Binding-site contacts:
Ligand atom C6A contacts residue GLN69 of chain 1.A at 3.7 Å.
Ligand atom C2X contacts residue PHE120 of chain 1.A at 3.5 Å (hydrophobic).
Ligand atom C1X contacts residue VAL43 of chain 1.A at 3.3 Å (hydrophobic).
Ligand atom O2P contacts residue PHE120 of chain 1.A at 3.1 Å (h-bond).
Ligand atom N6A contacts residue ASN71 of chain 1.A at 3.0 Å (h-bond).
Ligand atom O3D contacts residue LYS41 of chain 1.A at 3.1 Å (salt-bridge).
Ligand atom C2A contacts residue ASN71 of chain 1.A at 3.7 Å.
Ligand atom CC2 contacts residue ASN44 of chain 1.A at 3.8 Å.
Ligand atom O2C contacts residue HIS12 of chain 1.B at 3.2 Å.
Ligand atom O2C contacts residue THR45 of chain 1.A at 2.8 Å (h-bond).
Ligand atom C2X contacts residue HIS12 of chain 1.B at 3.6 Å.
Ligand atom N9A contacts residue HIS119 of chain 1.A at 3.7 Å.
Ligand atom C6A contacts residue ALA109 of chain 1.A at 3.5 Å (hydrophobic).
Ligand atom N4C contacts residue THR45 of chain 1.A at 3.4 Å (h-bond).
Ligand atom C5A contacts residue HIS119 of chain 1.A at 3.8 Å.
Ligand atom N6A contacts residue CYS65 of chain 1.A at 3.4 Å (h-bond).
Ligand atom N7A contacts residue GLN69 of chain 1.A at 3.8 Å.
Ligand atom N6A contacts residue GLN69 of chain 1.A at 3.5 Å.
Ligand atom O2C contacts residue ASN44 of chain 1.A at 3.3 Å.
Ligand atom CC4 contacts residue THR45 of chain 1.A at 3.5 Å.
Ligand atom O1P contacts residue GLN11 of chain 1.B at 2.8 Å (h-bond).
Ligand atom N1A contacts residue ALA109 of chain 1.A at 3.5 Å.
Ligand atom CC2 contacts residue PHE120 of chain 1.A at 3.5 Å (hydrophobic).
Ligand atom O2C contacts residue PHE120 of chain 1.A at 3.5 Å.
Ligand atom N7A contacts residue HIS119 of chain 1.A at 3.6 Å.
Ligand atom O5B contacts residue HIS119 of chain 1.A at 2.9 Å (h-bond).
Ligand atom C8A contacts residue HIS119 of chain 1.A at 3.5 Å.
Ligand atom N6A contacts residue ALA109 of chain 1.A at 3.5 Å.
Ligand atom O2P contacts residue HIS119 of chain 1.A at 3.8 Å.
Ligand atom N3C contacts residue THR45 of chain 1.A at 2.7 Å (h-bond).
Ligand atom C6A contacts residue ASN71 of chain 1.A at 3.8 Å.
Ligand atom O2P contacts residue HIS12 of chain 1.B at 2.7 Å (h-bond).
Ligand atom C2A contacts residue VAL118 of chain 1.A at 3.7 Å (hydrophobic).
Ligand atom N1A contacts residue ASN71 of chain 1.A at 2.9 Å (h-bond).
Ligand atom N3C contacts residue PHE120 of chain 1.A at 3.4 Å.
Ligand atom O4D contacts residue VAL43 of chain 1.A at 3.5 Å (h-bond).
Ligand atom O4B contacts residue HIS119 of chain 1.A at 3.3 Å.
Ligand atom C4A contacts residue HIS119 of chain 1.A at 3.8 Å.
Ligand atom O1P contacts residue LYS7 of chain 1.B at 3.5 Å (salt-bridge).
Ligand atom CC2 contacts residue THR45 of chain 1.A at 3.5 Å.

Sequence of chain 1.B:
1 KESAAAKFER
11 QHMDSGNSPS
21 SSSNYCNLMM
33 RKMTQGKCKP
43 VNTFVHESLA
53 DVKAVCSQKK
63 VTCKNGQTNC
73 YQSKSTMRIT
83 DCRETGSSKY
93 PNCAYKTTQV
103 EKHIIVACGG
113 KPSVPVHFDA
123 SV

A small-molecule ligand and the protein it binds are described below.
Small molecule (SMILES): Nc1ccn([C@H]2C[C@H](O[P](=O)(O)OC[C@H]3O[C@@H](n4cnc5c(N)ncnc54)C[C@@H]3O)[C@@H](CO)O2)c(=O)n1

Sequence of chain 1.A:
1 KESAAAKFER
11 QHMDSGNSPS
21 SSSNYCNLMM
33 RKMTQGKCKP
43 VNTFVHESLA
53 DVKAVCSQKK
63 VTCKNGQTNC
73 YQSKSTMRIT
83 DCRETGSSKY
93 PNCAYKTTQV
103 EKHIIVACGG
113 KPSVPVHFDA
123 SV